This protein binds this small molecule.
Small molecule (SMILES): Cc1cc(CCCOc2c(C)cc(-n3nnc(C)n3)cc2C)on1

Sequence of chain 59.A:
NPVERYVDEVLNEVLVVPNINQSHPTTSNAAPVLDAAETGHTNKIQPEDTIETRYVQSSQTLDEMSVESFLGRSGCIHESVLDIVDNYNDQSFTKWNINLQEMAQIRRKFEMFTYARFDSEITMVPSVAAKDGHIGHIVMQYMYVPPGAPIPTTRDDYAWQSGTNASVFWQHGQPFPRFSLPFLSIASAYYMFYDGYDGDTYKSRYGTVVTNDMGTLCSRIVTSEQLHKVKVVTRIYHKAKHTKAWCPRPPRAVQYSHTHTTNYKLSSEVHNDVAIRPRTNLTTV

Binding-site contacts:
Ligand atom C5B contacts residue LEU181 of chain 59.A at 3.6 Å (hydrophobic).
Ligand atom N3A contacts residue PHE179 of chain 59.A at 3.6 Å.
Ligand atom N5A contacts residue LEU217 of chain 59.A at 3.7 Å.
Ligand atom CM4 contacts residue ALA166 of chain 59.A at 3.1 Å (hydrophobic).
Ligand atom C1C contacts residue MET214 of chain 59.A at 3.4 Å (hydrophobic).
Ligand atom N2 contacts residue LEU100 of chain 59.A at 3.8 Å.
Ligand atom O1 contacts residue LEU100 of chain 59.A at 3.8 Å.
Ligand atom CM6 contacts residue LEU181 of chain 59.A at 3.8 Å (hydrophobic).
Ligand atom N1A contacts residue MET124 of chain 59.A at 3.9 Å.
Ligand atom CM2 contacts residue ILE122 of chain 59.A at 3.9 Å (hydrophobic).
Ligand atom C4A contacts residue PHE179 of chain 59.A at 3.5 Å (hydrophobic).
Ligand atom C3C contacts residue LEU181 of chain 59.A at 4.0 Å (hydrophobic).
Ligand atom C4A contacts residue TYR144 of chain 59.A at 3.5 Å (hydrophobic).
Ligand atom CM4 contacts residue TYR144 of chain 59.A at 3.8 Å (hydrophobic).
Ligand atom C5 contacts residue LEU100 of chain 59.A at 4.0 Å (hydrophobic).
Ligand atom C1B contacts residue ILE98 of chain 59.A at 3.6 Å (hydrophobic).
Ligand atom C3 contacts residue LEU100 of chain 59.A at 3.7 Å (hydrophobic).
Ligand atom C4 contacts residue MET214 of chain 59.A at 4.0 Å (hydrophobic).
Ligand atom N2A contacts residue TYR144 of chain 59.A at 4.0 Å.
Ligand atom C6B contacts residue LEU181 of chain 59.A at 3.5 Å (hydrophobic).
Ligand atom N2 contacts residue MET214 of chain 59.A at 3.7 Å.
Ligand atom C4 contacts residue LEU100 of chain 59.A at 3.8 Å (hydrophobic).
Ligand atom CM4 contacts residue VAL168 of chain 59.A at 3.9 Å (hydrophobic).
Ligand atom N2A contacts residue PHE179 of chain 59.A at 3.3 Å.
Ligand atom O1B contacts residue ILE98 of chain 59.A at 3.1 Å.
Ligand atom N1A contacts residue PHE179 of chain 59.A at 3.2 Å.
Ligand atom CM6 contacts residue LEU184 of chain 59.A at 3.6 Å (hydrophobic).
Ligand atom C6B contacts residue ILE98 of chain 59.A at 3.8 Å (hydrophobic).
Ligand atom CM2 contacts residue ILE77 of chain 59.A at 3.9 Å (hydrophobic).
Ligand atom N1A contacts residue LEU217 of chain 59.A at 3.4 Å.
Ligand atom CM4 contacts residue TYR142 of chain 59.A at 3.9 Å (hydrophobic).
Ligand atom C5 contacts residue MET214 of chain 59.A at 3.7 Å (hydrophobic).
Ligand atom C4 contacts residue TYR190 of chain 59.A at 3.8 Å (hydrophobic).
Ligand atom N5A contacts residue PHE179 of chain 59.A at 3.2 Å.
Ligand atom CM3 contacts residue TYR190 of chain 59.A at 3.8 Å (hydrophobic).
Ligand atom C1B contacts residue LEU181 of chain 59.A at 3.9 Å (hydrophobic).
Ligand atom O1 contacts residue MET214 of chain 59.A at 3.2 Å.
Ligand atom N3A contacts residue TYR144 of chain 59.A at 3.2 Å.
Ligand atom CM6 contacts residue TYR144 of chain 59.A at 3.7 Å (hydrophobic).
Ligand atom C5B contacts residue TYR144 of chain 59.A at 3.7 Å (hydrophobic).